Sequence of chain 1.C:
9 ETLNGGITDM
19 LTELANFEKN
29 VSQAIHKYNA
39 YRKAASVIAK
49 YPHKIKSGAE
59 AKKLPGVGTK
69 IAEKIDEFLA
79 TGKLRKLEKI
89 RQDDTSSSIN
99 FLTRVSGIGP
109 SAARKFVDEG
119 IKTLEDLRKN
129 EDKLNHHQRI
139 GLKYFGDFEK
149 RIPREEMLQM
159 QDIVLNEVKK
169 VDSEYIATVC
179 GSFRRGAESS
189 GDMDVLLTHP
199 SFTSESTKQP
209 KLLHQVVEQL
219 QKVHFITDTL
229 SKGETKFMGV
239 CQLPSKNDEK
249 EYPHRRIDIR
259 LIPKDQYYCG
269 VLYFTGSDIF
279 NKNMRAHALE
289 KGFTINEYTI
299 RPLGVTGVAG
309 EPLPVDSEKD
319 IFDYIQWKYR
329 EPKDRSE

A small-molecule ligand and the protein it binds are described below.
Small molecule (SMILES): Cc1cn([C@H]2C[C@H](O[P](=O)(O)OC[C@H]3O[C@@H](n4cnc5c(N)ncnc54)C[C@@H]3O[P](=O)(O)OC[C@H]3O[C@@H](n4cnc5c(=O)nc(N)[nH]c54)C[C@@H]3O[P](=O)(O)OC[C@H]3O[C@@H](n4cnc5c(N)ncnc54)C[C@@H]3OP(=O)(O)O)[C@@H](CO[P](=O)(O)O[C@H]3C[C@H](n4cc(C)c(=O)[nH]c4=O)O[C@@H]3CO[P](=O)(O)O[C@H]3C[C@H](n4cnc5c(N)ncnc54)O[C@@H]3CO[P](=O)(O)O[C@H]3C[C@H](n4ccc(N)nc4=O)O[C@@H]3CO)O2)c(=O)[nH]c1=O

Binding-site contacts:
Ligand atom O4 contacts residue DA5 of chain 1.B at 3.5 Å (h-bond).
Ligand atom N1 contacts residue DC2 of chain 1.B at 3.0 Å (h-bond).
Ligand atom N6 contacts residue DT1 of chain 1.B at 3.0 Å (h-bond).
Ligand atom N1 contacts residue DT6 of chain 1.B at 2.7 Å (h-bond).
Ligand atom C6 contacts residue DC2 of chain 1.B at 3.2 Å.
Ligand atom N1 contacts residue DG7 of chain 1.B at 3.6 Å (h-bond).
Ligand atom N6 contacts residue DA5 of chain 1.B at 2.7 Å (h-bond).
Ligand atom N6 contacts residue DT3 of chain 1.B at 2.6 Å (h-bond).
Ligand atom N2 contacts residue DC2 of chain 1.B at 3.4 Å (h-bond).
Ligand atom C2 contacts residue DA5 of chain 1.B at 3.6 Å.
Ligand atom OP1 contacts residue THR233 of chain 1.C at 2.9 Å (h-bond).
Ligand atom OP1 contacts residue LYS230 of chain 1.C at 3.5 Å (salt-bridge).
Ligand atom O6 contacts residue DC2 of chain 1.B at 2.6 Å (h-bond).
Ligand atom C2 contacts residue DT6 of chain 1.B at 3.2 Å.
Ligand atom OP1 contacts residue GLY231 of chain 1.C at 3.4 Å.
Ligand atom N4 contacts residue DG7 of chain 1.B at 3.5 Å (h-bond).
Ligand atom N6 contacts residue DC2 of chain 1.B at 3.0 Å (h-bond).
Ligand atom N1 contacts residue DT3 of chain 1.B at 2.5 Å (h-bond).
Ligand atom C6 contacts residue DA5 of chain 1.B at 3.6 Å.
Ligand atom OP1 contacts residue GLU232 of chain 1.C at 3.2 Å (salt-bridge).
Ligand atom N3 contacts residue DA5 of chain 1.B at 2.8 Å (h-bond).
Ligand atom N2 contacts residue DT3 of chain 1.B at 3.6 Å (h-bond).
Ligand atom O2 contacts residue DA5 of chain 1.B at 3.1 Å.
Ligand atom C6 contacts residue DT1 of chain 1.B at 3.5 Å.
Ligand atom N3 contacts residue DG7 of chain 1.B at 3.0 Å (h-bond).
Ligand atom N1 contacts residue DT1 of chain 1.B at 2.9 Å (h-bond).
Ligand atom O4 contacts residue DA4 of chain 1.B at 2.5 Å (h-bond).
Ligand atom OP1 contacts residue LYS234 of chain 1.C at 3.4 Å (salt-bridge).
Ligand atom N3 contacts residue DA4 of chain 1.B at 2.3 Å (h-bond).
Ligand atom C6 contacts residue DT3 of chain 1.B at 3.0 Å.
Ligand atom O2 contacts residue DG7 of chain 1.B at 2.5 Å (h-bond).
Ligand atom C4 contacts residue DA4 of chain 1.B at 3.3 Å.
Ligand atom C5' contacts residue GLY231 of chain 1.C at 3.5 Å.
Ligand atom C2 contacts residue DG7 of chain 1.B at 3.3 Å.
Ligand atom C2 contacts residue DG7 of chain 1.B at 3.4 Å.
Ligand atom C2 contacts residue DT3 of chain 1.B at 3.1 Å.
Ligand atom C2 contacts residue DA4 of chain 1.B at 3.0 Å.
Ligand atom C2 contacts residue DT1 of chain 1.B at 3.4 Å.
Ligand atom O2 contacts residue DA4 of chain 1.B at 2.8 Å.
Ligand atom N6 contacts residue DT6 of chain 1.B at 3.1 Å (h-bond).